Sequence of chain 3.A:
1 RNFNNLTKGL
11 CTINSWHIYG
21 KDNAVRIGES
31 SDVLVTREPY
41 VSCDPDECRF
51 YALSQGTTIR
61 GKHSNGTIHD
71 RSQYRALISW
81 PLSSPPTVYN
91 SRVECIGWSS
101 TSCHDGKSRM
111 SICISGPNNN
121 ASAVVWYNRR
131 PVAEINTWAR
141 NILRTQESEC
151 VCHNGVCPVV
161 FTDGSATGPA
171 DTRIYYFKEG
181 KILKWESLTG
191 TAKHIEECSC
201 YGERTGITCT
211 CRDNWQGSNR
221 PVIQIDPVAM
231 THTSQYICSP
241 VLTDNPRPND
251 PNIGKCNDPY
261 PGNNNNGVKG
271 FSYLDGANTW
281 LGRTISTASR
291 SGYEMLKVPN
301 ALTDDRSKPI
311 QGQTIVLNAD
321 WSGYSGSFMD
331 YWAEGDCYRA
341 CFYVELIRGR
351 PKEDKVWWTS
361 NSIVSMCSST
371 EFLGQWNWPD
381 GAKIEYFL

Sequence of chain 1.A:
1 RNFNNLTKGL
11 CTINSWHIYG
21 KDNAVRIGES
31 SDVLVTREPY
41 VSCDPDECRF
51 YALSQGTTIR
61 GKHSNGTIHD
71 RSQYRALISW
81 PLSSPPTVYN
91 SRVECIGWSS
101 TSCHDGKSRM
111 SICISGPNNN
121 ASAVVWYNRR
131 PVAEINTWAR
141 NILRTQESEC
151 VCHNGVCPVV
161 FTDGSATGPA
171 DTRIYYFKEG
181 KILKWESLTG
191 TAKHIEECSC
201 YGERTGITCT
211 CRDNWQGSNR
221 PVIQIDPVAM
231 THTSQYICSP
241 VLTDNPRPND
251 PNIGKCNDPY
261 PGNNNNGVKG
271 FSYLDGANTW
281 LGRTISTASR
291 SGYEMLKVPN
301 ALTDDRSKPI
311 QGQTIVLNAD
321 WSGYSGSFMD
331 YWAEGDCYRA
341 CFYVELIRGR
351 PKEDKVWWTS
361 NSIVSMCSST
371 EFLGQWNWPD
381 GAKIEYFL

The protein below binds the small molecule below.
Small molecule (SMILES): CC(=O)N[C@H]1[C@H](O[C@H]2[C@H](O)[C@@H](NC(C)=O)CO[C@@H]2CO)O[C@H](CO)[C@@H](O[C@@H]2O[C@H](CO[C@H]3O[C@H](CO[C@H]4O[C@H](CO)[C@@H](O)[C@H](O)[C@@H]4O)[C@@H](O)[C@H](O[C@H]4O[C@H](CO)[C@@H](O)[C@H](O)[C@@H]4O)[C@@H]3O)[C@@H](O)[C@H](O[C@H]3O[C@H](CO)[C@@H](O)[C@H](O)[C@@H]3O[C@H]3O[C@H](CO)[C@@H](O)[C@H](O)[C@@H]3O[C@H]3O[C@H](CO)[C@@H](O)[C@H](O)[C@@H]3O)[C@@H]2O)[C@@H]1O

Binding-site contacts:
Ligand atom O2 contacts residue LEU296 of chain 3.A at 3.5 Å.
Ligand atom O3 contacts residue GLN311 of chain 3.A at 3.3 Å.
Ligand atom C3 contacts residue GLY312 of chain 3.A at 3.2 Å.
Ligand atom O3 contacts residue ARG283 of chain 3.A at 2.9 Å (salt-bridge).
Ligand atom C6 contacts residue GLN311 of chain 3.A at 3.6 Å.
Ligand atom O4 contacts residue ARG283 of chain 3.A at 3.6 Å.
Ligand atom C6 contacts residue ILE285 of chain 3.A at 3.4 Å (hydrophobic).
Ligand atom N2 contacts residue ASN120 of chain 1.A at 2.9 Å (h-bond).
Ligand atom C6 contacts residue ASP250 of chain 3.A at 3.5 Å.
Ligand atom O4 contacts residue GLU294 of chain 3.A at 2.7 Å (salt-bridge).
Ligand atom O5 contacts residue GLN375 of chain 3.A at 3.3 Å (h-bond).
Ligand atom O6 contacts residue ILE310 of chain 3.A at 3.5 Å (h-bond).
Ligand atom C7 contacts residue ASN120 of chain 1.A at 3.5 Å.
Ligand atom O6 contacts residue ASP250 of chain 3.A at 2.5 Å (salt-bridge).
Ligand atom O2 contacts residue GLY312 of chain 3.A at 3.2 Å.
Ligand atom O4 contacts residue ARG247 of chain 3.A at 3.1 Å (salt-bridge).
Ligand atom O5 contacts residue ARG283 of chain 3.A at 3.2 Å (salt-bridge).
Ligand atom O3 contacts residue GLY312 of chain 3.A at 3.1 Å (h-bond).
Ligand atom O3 contacts residue ASP250 of chain 3.A at 3.1 Å (salt-bridge).
Ligand atom O7 contacts residue ASN120 of chain 1.A at 3.6 Å.
Ligand atom O5 contacts residue GLY374 of chain 3.A at 3.3 Å.
Ligand atom O3 contacts residue GLU294 of chain 3.A at 2.6 Å (salt-bridge).
Ligand atom O4 contacts residue GLY312 of chain 3.A at 3.7 Å.
Ligand atom O5 contacts residue ASN120 of chain 1.A at 2.4 Å (h-bond).
Ligand atom O6 contacts residue GLN375 of chain 3.A at 3.4 Å.
Ligand atom C4 contacts residue GLU294 of chain 3.A at 3.5 Å.
Ligand atom C3 contacts residue GLU294 of chain 3.A at 3.3 Å.
Ligand atom C6 contacts residue LEU373 of chain 3.A at 3.3 Å (hydrophobic).
Ligand atom O6 contacts residue ILE285 of chain 3.A at 2.7 Å (h-bond).
Ligand atom O2 contacts residue ASN249 of chain 3.A at 3.2 Å (h-bond).
Ligand atom O3 contacts residue ASN249 of chain 3.A at 2.7 Å (h-bond).
Ligand atom O4 contacts residue THR287 of chain 3.A at 3.3 Å.
Ligand atom C2 contacts residue ASN120 of chain 1.A at 2.3 Å.
Ligand atom C5 contacts residue ARG283 of chain 3.A at 3.6 Å.
Ligand atom C1 contacts residue ASN120 of chain 1.A at 1.4 Å.
Ligand atom O5 contacts residue ASP250 of chain 3.A at 3.5 Å (salt-bridge).
Ligand atom O5 contacts residue GLY312 of chain 3.A at 3.6 Å.
Ligand atom O6 contacts residue LEU373 of chain 3.A at 3.7 Å.
Ligand atom C5 contacts residue ASN120 of chain 1.A at 3.7 Å.
Ligand atom C6 contacts residue ILE310 of chain 3.A at 3.5 Å (hydrophobic).